This protein binds this small molecule.
Small molecule (SMILES): O=C(O)c1ccnc(-n2nccc2-c2cccc(O)c2)c1

Sequence of chain 1.C:
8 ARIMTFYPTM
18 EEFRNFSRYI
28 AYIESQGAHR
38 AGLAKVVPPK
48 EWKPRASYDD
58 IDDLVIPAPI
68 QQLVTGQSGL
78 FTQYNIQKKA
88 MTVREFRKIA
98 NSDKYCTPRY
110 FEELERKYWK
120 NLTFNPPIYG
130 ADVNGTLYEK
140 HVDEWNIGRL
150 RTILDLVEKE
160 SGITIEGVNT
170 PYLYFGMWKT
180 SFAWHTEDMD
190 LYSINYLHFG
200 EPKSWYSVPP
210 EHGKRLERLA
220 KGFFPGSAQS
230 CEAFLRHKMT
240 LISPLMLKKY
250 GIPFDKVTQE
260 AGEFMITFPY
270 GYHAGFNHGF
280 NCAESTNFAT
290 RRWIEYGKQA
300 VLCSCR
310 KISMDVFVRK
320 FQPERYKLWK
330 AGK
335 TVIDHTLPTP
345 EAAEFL

Binding-site contacts:
Ligand atom C16 contacts residue TYR173 of chain 1.C at 3.6 Å (hydrophobic).
Ligand atom O8 contacts residue TYR128 of chain 1.C at 3.2 Å (h-bond).
Ligand atom C11 contacts residue HIS184 of chain 1.C at 3.9 Å.
Ligand atom C20 contacts residue PHE181 of chain 1.C at 3.9 Å (hydrophobic).
Ligand atom N14 contacts residue NI1 of chain 1.K at 2.3 Å (h-bond).
Ligand atom C5 contacts residue TRP204 of chain 1.C at 3.7 Å (hydrophobic).
Ligand atom N4 contacts residue HIS272 of chain 1.C at 3.5 Å (h-bond).
Ligand atom N4 contacts residue NI1 of chain 1.K at 2.1 Å (h-bond).
Ligand atom O8 contacts residue LYS202 of chain 1.C at 2.7 Å (salt-bridge).
Ligand atom N14 contacts residue GLU186 of chain 1.C at 3.3 Å (salt-bridge).
Ligand atom C13 contacts residue HIS184 of chain 1.C at 3.6 Å.
Ligand atom C7 contacts residue PHE181 of chain 1.C at 3.3 Å (hydrophobic).
Ligand atom O8 contacts residue PHE181 of chain 1.C at 3.2 Å.
Ligand atom C7 contacts residue LYS202 of chain 1.C at 3.7 Å.
Ligand atom O9 contacts residue TYR128 of chain 1.C at 2.5 Å (h-bond).
Ligand atom O21 contacts residue SER180 of chain 1.C at 3.8 Å.
Ligand atom C5 contacts residue HIS272 of chain 1.C at 3.6 Å.
Ligand atom C3 contacts residue NI1 of chain 1.K at 3.0 Å.
Ligand atom N14 contacts residue HIS184 of chain 1.C at 3.1 Å (h-bond).
Ligand atom O21 contacts residue PHE181 of chain 1.C at 3.3 Å.
Ligand atom C12 contacts residue LYS237 of chain 1.C at 3.5 Å.
Ligand atom O9 contacts residue PHE181 of chain 1.C at 3.8 Å.
Ligand atom C7 contacts residue TYR128 of chain 1.C at 3.3 Å (hydrophobic).
Ligand atom C17 contacts residue ASP131 of chain 1.C at 3.3 Å.
Ligand atom C15 contacts residue LYS237 of chain 1.C at 3.8 Å.
Ligand atom O21 contacts residue ALA182 of chain 1.C at 3.8 Å.
Ligand atom C13 contacts residue NI1 of chain 1.K at 3.4 Å.
Ligand atom C1 contacts residue PHE181 of chain 1.C at 3.6 Å (hydrophobic).
Ligand atom C16 contacts residue ASP131 of chain 1.C at 3.4 Å.
Ligand atom C3 contacts residue HIS184 of chain 1.C at 3.4 Å.
Ligand atom C5 contacts residue NI1 of chain 1.K at 3.1 Å.
Ligand atom C6 contacts residue PHE181 of chain 1.C at 3.5 Å (hydrophobic).
Ligand atom O9 contacts residue TYR173 of chain 1.C at 3.6 Å.
Ligand atom C13 contacts residue GLU186 of chain 1.C at 3.5 Å.
Ligand atom C20 contacts residue LYS237 of chain 1.C at 3.7 Å.
Ligand atom C5 contacts residue PHE181 of chain 1.C at 3.7 Å (hydrophobic).
Ligand atom N4 contacts residue HIS184 of chain 1.C at 3.2 Å (h-bond).
Ligand atom C6 contacts residue TRP204 of chain 1.C at 3.8 Å (hydrophobic).
Ligand atom N10 contacts residue HIS184 of chain 1.C at 3.2 Å (h-bond).
Ligand atom N10 contacts residue NI1 of chain 1.K at 2.9 Å (h-bond).